The small molecule below binds the protein below.
Small molecule (SMILES): CC(=O)N[C@@H]1[C@@H](O)[C@H](O)[C@@H](CO)O[C@H]1O

Binding-site contacts:
Ligand atom N2 contacts residue ASN298 of chain 1.E at 3.0 Å (h-bond).
Ligand atom C6 contacts residue ILE319 of chain 1.E at 4.4 Å (hydrophobic).
Ligand atom O5 contacts residue ASN298 of chain 1.E at 2.5 Å (h-bond).
Ligand atom C7 contacts residue VAL437 of chain 1.E at 4.5 Å (hydrophobic).
Ligand atom C8 contacts residue GLY436 of chain 1.E at 4.1 Å.
Ligand atom O7 contacts residue ASN298 of chain 1.E at 3.6 Å (h-bond).
Ligand atom C8 contacts residue ASN298 of chain 1.E at 3.9 Å.
Ligand atom O5 contacts residue ILE319 of chain 1.E at 3.4 Å.
Ligand atom C8 contacts residue VAL437 of chain 1.E at 3.6 Å (hydrophobic).
Ligand atom C5 contacts residue ASN298 of chain 1.E at 3.8 Å.
Ligand atom C7 contacts residue ASN298 of chain 1.E at 3.5 Å.
Ligand atom C1 contacts residue ASN298 of chain 1.E at 1.5 Å.
Ligand atom C4 contacts residue ASN298 of chain 1.E at 4.4 Å.
Ligand atom C5 contacts residue ILE319 of chain 1.E at 4.1 Å (hydrophobic).
Ligand atom C2 contacts residue ASN298 of chain 1.E at 2.6 Å.
Ligand atom C3 contacts residue ASN298 of chain 1.E at 3.9 Å.
Ligand atom C1 contacts residue ILE319 of chain 1.E at 3.7 Å (hydrophobic).

Sequence of chain 1.E:
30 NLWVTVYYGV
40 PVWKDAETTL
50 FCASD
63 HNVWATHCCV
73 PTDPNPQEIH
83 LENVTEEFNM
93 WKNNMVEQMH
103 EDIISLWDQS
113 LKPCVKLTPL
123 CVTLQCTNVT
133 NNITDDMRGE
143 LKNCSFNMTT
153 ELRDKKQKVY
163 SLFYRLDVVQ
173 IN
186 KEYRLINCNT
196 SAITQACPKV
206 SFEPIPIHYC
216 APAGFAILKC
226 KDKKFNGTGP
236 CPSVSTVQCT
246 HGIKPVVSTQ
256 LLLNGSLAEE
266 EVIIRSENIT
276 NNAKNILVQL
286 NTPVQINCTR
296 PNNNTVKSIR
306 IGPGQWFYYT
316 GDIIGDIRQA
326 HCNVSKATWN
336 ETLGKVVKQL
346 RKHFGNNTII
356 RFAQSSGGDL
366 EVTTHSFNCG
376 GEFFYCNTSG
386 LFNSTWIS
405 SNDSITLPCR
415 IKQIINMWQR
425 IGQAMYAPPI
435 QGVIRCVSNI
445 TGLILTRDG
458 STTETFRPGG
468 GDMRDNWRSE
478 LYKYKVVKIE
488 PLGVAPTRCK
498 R